This protein binds this small molecule.
Small molecule (SMILES): CC(=O)N[C@H]1[C@H](O[C@H]2[C@H](O)[C@@H](NC(C)=O)CO[C@@H]2CO)O[C@H](CO)[C@@H](O[C@@H]2O[C@H](CO[C@H]3O[C@H](CO)[C@@H](O)[C@H](O)[C@@H]3O)[C@@H](O)[C@H](O[C@H]3O[C@H](CO)[C@@H](O)[C@H](O)[C@@H]3O)[C@@H]2O)[C@@H]1O

Sequence of chain 1.C:
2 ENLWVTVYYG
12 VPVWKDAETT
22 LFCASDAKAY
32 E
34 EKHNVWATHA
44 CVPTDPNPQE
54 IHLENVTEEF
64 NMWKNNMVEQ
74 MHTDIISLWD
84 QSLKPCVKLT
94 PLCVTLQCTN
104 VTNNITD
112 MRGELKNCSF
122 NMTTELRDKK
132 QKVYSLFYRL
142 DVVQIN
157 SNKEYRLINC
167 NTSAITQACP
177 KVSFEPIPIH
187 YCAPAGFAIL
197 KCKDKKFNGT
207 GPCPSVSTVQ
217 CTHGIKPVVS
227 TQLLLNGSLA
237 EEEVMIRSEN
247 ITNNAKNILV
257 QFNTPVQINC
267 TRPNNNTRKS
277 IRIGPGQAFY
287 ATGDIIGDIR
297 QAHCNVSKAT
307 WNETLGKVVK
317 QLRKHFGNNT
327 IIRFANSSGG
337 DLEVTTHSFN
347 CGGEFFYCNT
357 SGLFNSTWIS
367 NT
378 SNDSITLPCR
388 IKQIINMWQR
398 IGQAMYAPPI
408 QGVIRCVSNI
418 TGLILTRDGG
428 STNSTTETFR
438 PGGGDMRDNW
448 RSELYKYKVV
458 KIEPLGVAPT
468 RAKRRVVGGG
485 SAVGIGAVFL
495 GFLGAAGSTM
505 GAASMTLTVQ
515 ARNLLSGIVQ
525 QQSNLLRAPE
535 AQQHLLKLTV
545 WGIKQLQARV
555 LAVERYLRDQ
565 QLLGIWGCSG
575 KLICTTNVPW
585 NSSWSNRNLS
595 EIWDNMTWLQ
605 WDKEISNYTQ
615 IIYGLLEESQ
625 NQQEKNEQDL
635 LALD

Sequence of chain 1.B:
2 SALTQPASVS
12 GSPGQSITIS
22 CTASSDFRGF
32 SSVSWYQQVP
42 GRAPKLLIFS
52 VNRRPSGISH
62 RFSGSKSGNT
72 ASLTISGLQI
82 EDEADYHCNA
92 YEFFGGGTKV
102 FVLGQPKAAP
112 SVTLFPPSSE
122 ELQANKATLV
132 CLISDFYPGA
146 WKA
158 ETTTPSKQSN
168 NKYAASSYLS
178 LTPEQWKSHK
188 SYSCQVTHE

Binding-site contacts:
Ligand atom C5 contacts residue ASN246 of chain 1.C at 3.7 Å.
Ligand atom C8 contacts residue GLU104 of chain 1.A at 3.8 Å.
Ligand atom O5 contacts residue TYR92 of chain 1.B at 4.0 Å.
Ligand atom C6 contacts residue GLU104 of chain 1.A at 3.4 Å.
Ligand atom C7 contacts residue SER51 of chain 1.B at 4.1 Å.
Ligand atom C2 contacts residue ASN53 of chain 1.B at 4.4 Å.
Ligand atom C6 contacts residue SER33 of chain 1.B at 3.6 Å.
Ligand atom C8 contacts residue SER32 of chain 1.B at 3.3 Å.
Ligand atom C8 contacts residue GLY30 of chain 1.B at 4.3 Å.
Ligand atom C3 contacts residue ASN53 of chain 1.B at 3.5 Å.
Ligand atom O6 contacts residue ASN53 of chain 1.B at 4.0 Å.
Ligand atom C4 contacts residue ASN53 of chain 1.B at 4.4 Å.
Ligand atom C8 contacts residue SER51 of chain 1.B at 2.8 Å.
Ligand atom C6 contacts residue SER32 of chain 1.B at 4.1 Å.
Ligand atom O7 contacts residue GLU104 of chain 1.A at 4.0 Å.
Ligand atom C8 contacts residue ASN246 of chain 1.C at 4.0 Å.
Ligand atom N2 contacts residue ASN246 of chain 1.C at 2.9 Å (h-bond).
Ligand atom O4 contacts residue SER32 of chain 1.B at 4.0 Å.
Ligand atom O5 contacts residue ASN246 of chain 1.C at 2.4 Å (h-bond).
Ligand atom N2 contacts residue GLU245 of chain 1.C at 4.2 Å.
Ligand atom C4 contacts residue ASN246 of chain 1.C at 4.3 Å.
Ligand atom C5 contacts residue SER32 of chain 1.B at 3.7 Å.
Ligand atom C4 contacts residue SER32 of chain 1.B at 4.1 Å.
Ligand atom C3 contacts residue ASN246 of chain 1.C at 3.8 Å.
Ligand atom C7 contacts residue ASN246 of chain 1.C at 3.6 Å.
Ligand atom O4 contacts residue ASN53 of chain 1.B at 4.3 Å.
Ligand atom C1 contacts residue ASN246 of chain 1.C at 1.5 Å.
Ligand atom O6 contacts residue GLU104 of chain 1.A at 2.7 Å (salt-bridge).
Ligand atom C2 contacts residue ASN246 of chain 1.C at 2.5 Å.
Ligand atom C3 contacts residue SER32 of chain 1.B at 4.0 Å.
Ligand atom N2 contacts residue SER32 of chain 1.B at 4.3 Å.
Ligand atom O7 contacts residue ASN246 of chain 1.C at 4.4 Å.
Ligand atom C8 contacts residue SER33 of chain 1.B at 4.2 Å.
Ligand atom O3 contacts residue ASN53 of chain 1.B at 3.9 Å.
Ligand atom C1 contacts residue SER32 of chain 1.B at 4.4 Å.
Ligand atom O5 contacts residue GLU104 of chain 1.A at 4.4 Å.
Ligand atom C1 contacts residue TYR92 of chain 1.B at 3.6 Å (hydrophobic).
Ligand atom O6 contacts residue SER33 of chain 1.B at 3.2 Å.
Ligand atom C7 contacts residue GLU104 of chain 1.A at 4.5 Å.
Ligand atom C5 contacts residue SER33 of chain 1.B at 4.4 Å.

Sequence of chain 1.A:
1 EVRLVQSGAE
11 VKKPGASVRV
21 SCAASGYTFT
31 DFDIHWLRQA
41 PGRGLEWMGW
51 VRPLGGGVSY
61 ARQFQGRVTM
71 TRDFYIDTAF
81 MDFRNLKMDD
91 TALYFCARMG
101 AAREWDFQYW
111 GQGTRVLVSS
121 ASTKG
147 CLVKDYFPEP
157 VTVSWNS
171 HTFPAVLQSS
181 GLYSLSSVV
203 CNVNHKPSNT